Binding-site contacts:
Ligand atom C5 contacts residue GLU201 of chain 1.Q at 3.6 Å.
Ligand atom C7 contacts residue ASN394 of chain 1.P at 3.8 Å.
Ligand atom C3 contacts residue ASN394 of chain 1.P at 3.8 Å.
Ligand atom N2 contacts residue LYS349 of chain 1.P at 3.6 Å.
Ligand atom C7 contacts residue ARG348 of chain 1.P at 4.2 Å.
Ligand atom O7 contacts residue ASN394 of chain 1.P at 4.0 Å.
Ligand atom O6 contacts residue GLU201 of chain 1.Q at 3.7 Å.
Ligand atom C8 contacts residue LYS347 of chain 1.P at 4.2 Å.
Ligand atom C1 contacts residue ASN394 of chain 1.P at 1.4 Å.
Ligand atom N2 contacts residue ASN394 of chain 1.P at 3.0 Å (h-bond).
Ligand atom O7 contacts residue LYS349 of chain 1.P at 3.5 Å (salt-bridge).
Ligand atom C4 contacts residue ASN394 of chain 1.P at 4.1 Å.
Ligand atom O7 contacts residue THR396 of chain 1.P at 3.2 Å (h-bond).
Ligand atom C5 contacts residue ASN394 of chain 1.P at 3.6 Å.
Ligand atom C2 contacts residue LYS349 of chain 1.P at 4.1 Å.
Ligand atom C8 contacts residue THR396 of chain 1.P at 4.5 Å.
Ligand atom C7 contacts residue ILE395 of chain 1.P at 4.3 Å (hydrophobic).
Ligand atom C7 contacts residue LYS349 of chain 1.P at 4.2 Å.
Ligand atom C8 contacts residue ARG348 of chain 1.P at 3.2 Å.
Ligand atom C2 contacts residue ASN394 of chain 1.P at 2.4 Å.
Ligand atom O7 contacts residue ILE395 of chain 1.P at 4.0 Å.
Ligand atom C8 contacts residue ILE395 of chain 1.P at 4.1 Å (hydrophobic).
Ligand atom C8 contacts residue LYS349 of chain 1.P at 3.6 Å.
Ligand atom C7 contacts residue THR396 of chain 1.P at 4.2 Å.
Ligand atom O5 contacts residue GLU201 of chain 1.Q at 3.0 Å (salt-bridge).
Ligand atom C1 contacts residue GLU201 of chain 1.Q at 3.8 Å.
Ligand atom O6 contacts residue GLN199 of chain 1.Q at 4.2 Å.
Ligand atom O5 contacts residue ASN394 of chain 1.P at 2.3 Å (h-bond).
Ligand atom C6 contacts residue GLU201 of chain 1.Q at 3.5 Å.

Sequence of chain 1.Q:
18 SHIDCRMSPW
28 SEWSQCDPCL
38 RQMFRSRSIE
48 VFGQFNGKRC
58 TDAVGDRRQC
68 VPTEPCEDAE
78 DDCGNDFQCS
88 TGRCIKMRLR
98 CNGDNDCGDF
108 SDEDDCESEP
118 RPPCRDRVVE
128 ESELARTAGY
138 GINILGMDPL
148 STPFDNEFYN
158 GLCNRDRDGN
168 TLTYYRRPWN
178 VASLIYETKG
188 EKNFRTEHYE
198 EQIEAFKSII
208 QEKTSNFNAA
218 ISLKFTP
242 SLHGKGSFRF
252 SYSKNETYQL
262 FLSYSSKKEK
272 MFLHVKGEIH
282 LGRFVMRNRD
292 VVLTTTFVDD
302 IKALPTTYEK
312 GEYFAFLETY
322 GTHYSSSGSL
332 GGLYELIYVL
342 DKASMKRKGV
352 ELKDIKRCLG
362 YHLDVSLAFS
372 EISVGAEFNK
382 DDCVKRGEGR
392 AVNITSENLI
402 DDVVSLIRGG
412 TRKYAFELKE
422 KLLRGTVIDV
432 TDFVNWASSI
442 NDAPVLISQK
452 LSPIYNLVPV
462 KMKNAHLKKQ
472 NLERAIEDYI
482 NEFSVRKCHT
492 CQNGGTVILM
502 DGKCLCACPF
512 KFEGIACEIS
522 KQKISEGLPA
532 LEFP

Sequence of chain 1.P:
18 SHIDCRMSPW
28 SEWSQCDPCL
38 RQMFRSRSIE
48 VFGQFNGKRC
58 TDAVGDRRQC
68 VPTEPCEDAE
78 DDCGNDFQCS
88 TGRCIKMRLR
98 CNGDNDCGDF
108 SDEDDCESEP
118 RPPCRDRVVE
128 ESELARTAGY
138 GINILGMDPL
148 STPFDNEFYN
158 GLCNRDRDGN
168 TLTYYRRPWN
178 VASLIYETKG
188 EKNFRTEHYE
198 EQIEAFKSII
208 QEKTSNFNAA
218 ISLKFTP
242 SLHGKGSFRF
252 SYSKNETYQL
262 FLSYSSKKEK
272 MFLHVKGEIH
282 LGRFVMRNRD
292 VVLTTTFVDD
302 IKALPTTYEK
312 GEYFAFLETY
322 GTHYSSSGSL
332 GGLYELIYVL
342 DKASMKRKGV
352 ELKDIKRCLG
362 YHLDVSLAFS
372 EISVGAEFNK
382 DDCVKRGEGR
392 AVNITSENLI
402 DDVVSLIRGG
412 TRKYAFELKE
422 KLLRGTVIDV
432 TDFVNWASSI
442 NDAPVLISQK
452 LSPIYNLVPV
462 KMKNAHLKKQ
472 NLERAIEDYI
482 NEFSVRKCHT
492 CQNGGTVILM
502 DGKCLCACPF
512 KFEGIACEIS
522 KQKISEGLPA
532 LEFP

The small molecule below binds the protein below.
Small molecule (SMILES): CC(=O)N[C@H]1[C@H](O[C@H]2[C@H](O)[C@@H](NC(C)=O)CO[C@@H]2CO)O[C@H](CO)[C@@H](O)[C@@H]1O